This small molecule binds to this protein.
Small molecule (SMILES): CC(C)C[C@H](NC(=O)OCc1ccccc1)C(=O)N[C@@H](C[C@@H]1CCNC1=O)C(O)S(=O)(=O)O

Sequence of chain 1.A:
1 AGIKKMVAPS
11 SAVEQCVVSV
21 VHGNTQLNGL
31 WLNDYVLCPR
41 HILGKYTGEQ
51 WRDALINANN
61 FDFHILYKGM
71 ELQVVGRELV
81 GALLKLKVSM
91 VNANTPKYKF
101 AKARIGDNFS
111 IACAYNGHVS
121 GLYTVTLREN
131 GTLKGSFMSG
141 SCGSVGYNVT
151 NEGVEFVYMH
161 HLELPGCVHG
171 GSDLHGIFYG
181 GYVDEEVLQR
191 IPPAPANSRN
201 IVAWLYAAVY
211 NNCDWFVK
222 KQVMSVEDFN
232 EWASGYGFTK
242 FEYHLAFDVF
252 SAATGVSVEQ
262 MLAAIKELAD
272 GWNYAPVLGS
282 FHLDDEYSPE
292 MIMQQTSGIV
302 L

Sequence of chain 1.B:
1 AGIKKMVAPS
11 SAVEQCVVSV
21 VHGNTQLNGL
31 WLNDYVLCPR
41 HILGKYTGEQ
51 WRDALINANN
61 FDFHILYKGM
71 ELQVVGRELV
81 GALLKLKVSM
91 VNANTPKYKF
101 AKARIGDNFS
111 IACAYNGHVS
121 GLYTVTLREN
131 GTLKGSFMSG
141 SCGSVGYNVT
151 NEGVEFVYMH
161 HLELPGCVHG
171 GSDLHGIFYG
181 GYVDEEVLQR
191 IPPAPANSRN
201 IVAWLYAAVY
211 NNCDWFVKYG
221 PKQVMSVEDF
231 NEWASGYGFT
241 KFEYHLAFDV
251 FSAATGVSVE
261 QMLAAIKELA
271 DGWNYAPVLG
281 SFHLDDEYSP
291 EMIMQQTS

Binding-site contacts:
Ligand atom C6 contacts residue K361 of chain 1.C at 0.1 Å.
Ligand atom O30 contacts residue HIS160 of chain 1.A at 2.8 Å (h-bond).
Ligand atom C26 contacts residue K361 of chain 1.C at 0.1 Å.
Ligand atom C1 contacts residue K361 of chain 1.C at 0.1 Å.
Ligand atom O30 contacts residue K361 of chain 1.C at 0.2 Å (h-bond).
Ligand atom O22 contacts residue CYS142 of chain 1.A at 2.6 Å (h-bond).
Ligand atom C27 contacts residue K361 of chain 1.C at 0.1 Å.
Ligand atom C29 contacts residue K361 of chain 1.C at 0.1 Å.
Ligand atom C14 contacts residue K361 of chain 1.C at 0.1 Å.
Ligand atom C2 contacts residue K361 of chain 1.C at 0.1 Å.
Ligand atom C9 contacts residue K361 of chain 1.C at 0.1 Å.
Ligand atom C24 contacts residue K361 of chain 1.C at 0.2 Å.
Ligand atom N28 contacts residue GLU163 of chain 1.A at 3.1 Å (salt-bridge).
Ligand atom N11 contacts residue GLU186 of chain 1.A at 2.8 Å (salt-bridge).
Ligand atom C17 contacts residue K361 of chain 1.C at 0.1 Å.
Ligand atom O10 contacts residue K361 of chain 1.C at 0.2 Å (h-bond).
Ligand atom N28 contacts residue PHE137 of chain 1.A at 3.1 Å (h-bond).
Ligand atom C25 contacts residue K361 of chain 1.C at 0.1 Å.
Ligand atom C20 contacts residue CYS142 of chain 1.A at 2.8 Å (hydrophobic).
Ligand atom C16 contacts residue K361 of chain 1.C at 0.2 Å.
Ligand atom N19 contacts residue HIS161 of chain 1.A at 3.1 Å (h-bond).
Ligand atom C7 contacts residue K361 of chain 1.C at 0.1 Å.
Ligand atom C5 contacts residue K361 of chain 1.C at 0.1 Å.
Ligand atom C15 contacts residue K361 of chain 1.C at 0.3 Å.
Ligand atom O10 contacts residue GLU163 of chain 1.A at 3.0 Å (salt-bridge).
Ligand atom C13 contacts residue K361 of chain 1.C at 0.1 Å.
Ligand atom O22 contacts residue HIS41 of chain 1.A at 2.7 Å (h-bond).
Ligand atom O22 contacts residue K361 of chain 1.C at 1.3 Å.
Ligand atom O18 contacts residue K361 of chain 1.C at 0.2 Å (h-bond).
Ligand atom N19 contacts residue K361 of chain 1.C at 0.1 Å (h-bond).
Ligand atom C20 contacts residue K361 of chain 1.C at 0.1 Å.
Ligand atom N28 contacts residue K361 of chain 1.C at 0.1 Å (h-bond).
Ligand atom N11 contacts residue K361 of chain 1.C at 0.1 Å (h-bond).
Ligand atom C12 contacts residue K361 of chain 1.C at 0.1 Å.
Ligand atom O8 contacts residue K361 of chain 1.C at 0.2 Å (h-bond).
Ligand atom C21 contacts residue CYS142 of chain 1.A at 1.8 Å (hydrophobic).
Ligand atom C3 contacts residue K361 of chain 1.C at 0.1 Å.
Ligand atom C4 contacts residue K361 of chain 1.C at 0.1 Å.
Ligand atom C21 contacts residue K361 of chain 1.C at 0.1 Å.
Ligand atom N19 contacts residue CYS142 of chain 1.A at 3.0 Å (h-bond).